Sequence of chain 21.A:
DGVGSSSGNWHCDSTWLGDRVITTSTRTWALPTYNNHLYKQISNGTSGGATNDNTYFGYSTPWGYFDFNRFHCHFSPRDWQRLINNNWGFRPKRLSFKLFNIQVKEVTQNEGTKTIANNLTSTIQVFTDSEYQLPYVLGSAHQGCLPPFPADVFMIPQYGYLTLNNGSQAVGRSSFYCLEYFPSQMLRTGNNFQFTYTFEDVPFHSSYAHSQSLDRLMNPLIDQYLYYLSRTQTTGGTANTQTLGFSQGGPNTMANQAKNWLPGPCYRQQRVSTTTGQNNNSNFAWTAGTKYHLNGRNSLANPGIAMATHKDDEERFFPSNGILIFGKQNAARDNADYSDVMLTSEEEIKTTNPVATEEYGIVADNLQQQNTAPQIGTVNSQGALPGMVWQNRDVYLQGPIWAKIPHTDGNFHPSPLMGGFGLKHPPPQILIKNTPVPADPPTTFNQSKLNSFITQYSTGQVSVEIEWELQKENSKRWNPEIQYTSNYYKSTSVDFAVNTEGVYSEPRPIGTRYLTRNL

Sequence of chain 43.A:
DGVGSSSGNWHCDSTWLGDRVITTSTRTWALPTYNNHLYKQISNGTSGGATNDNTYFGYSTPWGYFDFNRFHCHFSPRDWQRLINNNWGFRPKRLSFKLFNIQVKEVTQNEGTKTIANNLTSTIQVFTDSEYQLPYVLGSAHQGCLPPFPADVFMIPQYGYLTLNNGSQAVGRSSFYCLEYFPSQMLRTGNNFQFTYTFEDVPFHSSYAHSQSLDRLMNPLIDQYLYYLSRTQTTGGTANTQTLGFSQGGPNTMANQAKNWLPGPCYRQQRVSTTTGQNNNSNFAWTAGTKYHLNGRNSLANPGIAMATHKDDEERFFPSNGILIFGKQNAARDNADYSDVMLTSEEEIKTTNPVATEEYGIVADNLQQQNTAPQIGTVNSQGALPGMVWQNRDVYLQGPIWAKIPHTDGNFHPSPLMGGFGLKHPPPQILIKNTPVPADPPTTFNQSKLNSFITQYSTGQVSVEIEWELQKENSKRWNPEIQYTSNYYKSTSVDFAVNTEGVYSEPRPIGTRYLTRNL

A protein and the small-molecule ligand that binds it are described below.
Small molecule (SMILES): Nc1ccn([C@H]2C[C@H](O[P](=O)(O)OC[C@H]3O[C@@H](n4cnc5c(N)ncnc54)C[C@@H]3O)[C@@H](CO)O2)c(=O)n1

Binding-site contacts:
Ligand atom C5 contacts residue ASP201 of chain 43.A at 3.3 Å.
Ligand atom C6 contacts residue PRO203 of chain 43.A at 4.0 Å (hydrophobic).
Ligand atom N6 contacts residue GLY422 of chain 43.A at 3.3 Å (h-bond).
Ligand atom C2 contacts residue VAL202 of chain 43.A at 4.1 Å (hydrophobic).
Ligand atom N6 contacts residue PHE421 of chain 43.A at 3.8 Å.
Ligand atom C8 contacts residue HIS413 of chain 43.A at 3.9 Å.
Ligand atom N4 contacts residue ASP201 of chain 43.A at 2.6 Å.
Ligand atom N7 contacts residue HIS413 of chain 43.A at 4.2 Å.
Ligand atom C4 contacts residue VAL202 of chain 43.A at 3.7 Å (hydrophobic).
Ligand atom N1 contacts residue VAL202 of chain 43.A at 3.5 Å.
Ligand atom N6 contacts residue SER415 of chain 43.A at 3.8 Å.
Ligand atom O3' contacts residue PRO414 of chain 43.A at 4.2 Å.
Ligand atom N6 contacts residue VAL202 of chain 43.A at 4.2 Å.
Ligand atom C1' contacts residue PRO203 of chain 43.A at 4.1 Å (hydrophobic).
Ligand atom C6 contacts residue VAL202 of chain 43.A at 4.1 Å (hydrophobic).
Ligand atom N7 contacts residue PRO203 of chain 43.A at 4.1 Å.
Ligand atom C4 contacts residue PRO203 of chain 43.A at 4.1 Å (hydrophobic).
Ligand atom N1 contacts residue PRO203 of chain 43.A at 3.8 Å.
Ligand atom C6 contacts residue PRO203 of chain 43.A at 4.0 Å (hydrophobic).
Ligand atom N3 contacts residue ASP201 of chain 43.A at 4.2 Å.
Ligand atom N4 contacts residue VAL202 of chain 43.A at 2.9 Å (h-bond).
Ligand atom C6 contacts residue SER415 of chain 43.A at 4.1 Å.
Ligand atom C5 contacts residue PRO203 of chain 43.A at 3.8 Å (hydrophobic).
Ligand atom N1 contacts residue PRO203 of chain 43.A at 4.2 Å.
Ligand atom C5 contacts residue ARG91 of chain 43.A at 4.2 Å.
Ligand atom C2' contacts residue PRO203 of chain 43.A at 3.3 Å (hydrophobic).
Ligand atom N7 contacts residue ASN392 of chain 43.A at 4.2 Å.
Ligand atom N7 contacts residue SER415 of chain 43.A at 3.9 Å.
Ligand atom C6 contacts residue GLY422 of chain 43.A at 3.7 Å.
Ligand atom C5 contacts residue VAL202 of chain 43.A at 3.6 Å (hydrophobic).
Ligand atom N6 contacts residue GLY420 of chain 43.A at 3.7 Å.
Ligand atom C2 contacts residue GLY422 of chain 43.A at 3.2 Å.
Ligand atom C2 contacts residue PRO203 of chain 43.A at 4.0 Å (hydrophobic).
Ligand atom C5 contacts residue PRO203 of chain 43.A at 4.0 Å (hydrophobic).
Ligand atom OP2 contacts residue ASP409 of chain 21.A at 3.2 Å (salt-bridge).
Ligand atom C2' contacts residue HIS413 of chain 43.A at 3.7 Å.
Ligand atom N1 contacts residue GLY422 of chain 43.A at 2.9 Å (h-bond).
Ligand atom C4 contacts residue ASP201 of chain 43.A at 3.5 Å.
Ligand atom C4 contacts residue PRO203 of chain 43.A at 4.0 Å (hydrophobic).
Ligand atom C2' contacts residue PRO414 of chain 43.A at 3.6 Å (hydrophobic).